Sequence of chain 9.A:
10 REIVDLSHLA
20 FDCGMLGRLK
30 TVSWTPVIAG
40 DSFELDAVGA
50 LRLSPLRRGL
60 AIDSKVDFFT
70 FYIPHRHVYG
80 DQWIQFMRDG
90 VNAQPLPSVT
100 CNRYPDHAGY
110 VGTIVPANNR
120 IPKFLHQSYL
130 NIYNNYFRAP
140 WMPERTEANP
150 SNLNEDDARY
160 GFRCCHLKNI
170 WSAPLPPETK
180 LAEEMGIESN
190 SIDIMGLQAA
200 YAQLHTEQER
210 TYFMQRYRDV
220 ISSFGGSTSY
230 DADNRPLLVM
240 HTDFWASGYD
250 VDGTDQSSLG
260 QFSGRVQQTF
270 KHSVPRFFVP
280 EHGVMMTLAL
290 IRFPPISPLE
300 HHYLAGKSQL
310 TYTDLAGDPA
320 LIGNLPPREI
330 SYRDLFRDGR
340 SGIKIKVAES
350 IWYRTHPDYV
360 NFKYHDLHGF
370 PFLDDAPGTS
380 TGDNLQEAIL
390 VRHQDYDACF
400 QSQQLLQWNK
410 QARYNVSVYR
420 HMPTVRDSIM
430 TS

Sequence of chain 8.A:
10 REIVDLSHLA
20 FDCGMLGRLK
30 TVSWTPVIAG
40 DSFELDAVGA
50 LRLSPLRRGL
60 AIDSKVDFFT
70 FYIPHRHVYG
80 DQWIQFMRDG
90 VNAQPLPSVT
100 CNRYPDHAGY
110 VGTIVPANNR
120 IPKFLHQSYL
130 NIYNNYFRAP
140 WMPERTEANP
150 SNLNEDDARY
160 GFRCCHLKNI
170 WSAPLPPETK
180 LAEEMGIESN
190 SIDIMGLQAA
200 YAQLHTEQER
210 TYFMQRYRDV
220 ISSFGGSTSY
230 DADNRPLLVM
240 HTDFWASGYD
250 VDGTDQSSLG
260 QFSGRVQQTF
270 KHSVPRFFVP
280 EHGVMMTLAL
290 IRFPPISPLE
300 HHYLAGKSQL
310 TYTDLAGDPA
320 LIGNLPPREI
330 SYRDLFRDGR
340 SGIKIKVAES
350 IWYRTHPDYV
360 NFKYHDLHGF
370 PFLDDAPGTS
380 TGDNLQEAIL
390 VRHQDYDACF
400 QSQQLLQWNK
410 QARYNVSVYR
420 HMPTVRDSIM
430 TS

Sequence of chain 8.C:
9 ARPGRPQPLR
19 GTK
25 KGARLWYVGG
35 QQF

The small molecule below binds the protein below.
Small molecule (SMILES): Nc1ncnc2c1N1CN2[C@H]2C[C@]3(OP3(O)(O)OC[C@H]3OCC[C@@H]3O[P](=O)(O)OC[C@H]3O[C@@H]1C[C@@H]3O)[C@@H](CO[P](=O)(O)O[C@H]1CCO[C@@H]1COP(=O)=O)O2

Binding-site contacts:
Ligand atom O5' contacts residue DC1 of chain 8.H at 2.6 Å.
Ligand atom C2 contacts residue GLU208 of chain 8.A at 1.6 Å.
Ligand atom O3' contacts residue ARG28 of chain 8.C at 3.5 Å (salt-bridge).
Ligand atom OP1 contacts residue ARG28 of chain 8.C at 3.2 Å (salt-bridge).
Ligand atom O4' contacts residue ARG425 of chain 9.A at 3.7 Å.
Ligand atom N6 contacts residue GLU208 of chain 8.A at 3.4 Å (salt-bridge).
Ligand atom N3 contacts residue PHE212 of chain 8.A at 2.9 Å.
Ligand atom O4' contacts residue PHE212 of chain 8.A at 3.4 Å.
Ligand atom N3 contacts residue ARG425 of chain 9.A at 3.1 Å (salt-bridge).
Ligand atom O5' contacts residue ARG425 of chain 9.A at 2.8 Å.
Ligand atom C1' contacts residue ALA27 of chain 8.C at 3.8 Å (hydrophobic).
Ligand atom C2' contacts residue DC1 of chain 8.E at 2.2 Å.
Ligand atom C4' contacts residue DC1 of chain 8.H at 2.8 Å.
Ligand atom C5' contacts residue ARG28 of chain 8.C at 3.1 Å.
Ligand atom N3 contacts residue GLU208 of chain 8.A at 2.7 Å (salt-bridge).
Ligand atom C3' contacts residue DC1 of chain 8.E at 2.9 Å.
Ligand atom C5' contacts residue TYR31 of chain 8.C at 2.9 Å (hydrophobic).
Ligand atom N1 contacts residue GLU208 of chain 8.A at 1.5 Å (salt-bridge).
Ligand atom N1 contacts residue ARG425 of chain 9.A at 3.6 Å (salt-bridge).
Ligand atom OP2 contacts residue DC1 of chain 8.H at 2.0 Å.
Ligand atom OP2 contacts residue THR423 of chain 9.A at 2.9 Å.
Ligand atom O5' contacts residue TYR31 of chain 8.C at 3.4 Å (h-bond).
Ligand atom P contacts residue ARG425 of chain 9.A at 3.5 Å.
Ligand atom C4 contacts residue ARG425 of chain 9.A at 3.6 Å.
Ligand atom P contacts residue DC1 of chain 8.H at 2.5 Å.
Ligand atom C2 contacts residue PHE212 of chain 8.A at 3.8 Å (hydrophobic).
Ligand atom C5' contacts residue DC1 of chain 8.H at 2.3 Å.
Ligand atom O5' contacts residue ARG28 of chain 8.C at 3.4 Å.
Ligand atom OP2 contacts residue ARG425 of chain 9.A at 3.8 Å.
Ligand atom C1' contacts residue PHE212 of chain 8.A at 3.6 Å (hydrophobic).
Ligand atom C4 contacts residue GLU208 of chain 8.A at 3.4 Å.
Ligand atom C5 contacts residue GLU208 of chain 8.A at 3.4 Å.
Ligand atom O3' contacts residue DC1 of chain 8.E at 3.3 Å.
Ligand atom O3' contacts residue ARG425 of chain 9.A at 3.8 Å.
Ligand atom C2 contacts residue ARG425 of chain 9.A at 3.1 Å.
Ligand atom OP2 contacts residue ASP426 of chain 9.A at 2.8 Å (salt-bridge).
Ligand atom OP1 contacts residue GLY34 of chain 8.C at 3.8 Å.
Ligand atom C6 contacts residue GLU208 of chain 8.A at 2.6 Å.
Ligand atom C1' contacts residue DC1 of chain 8.E at 3.6 Å.
Ligand atom O3' contacts residue THR423 of chain 9.A at 3.8 Å.